Binding-site contacts:
Ligand atom C7 contacts residue TYR104 of chain 1.C at 4.0 Å (hydrophobic).
Ligand atom C8 contacts residue ASP290 of chain 1.C at 3.8 Å.
Ligand atom C1 contacts residue ASN118 of chain 1.C at 1.4 Å.
Ligand atom O7 contacts residue ASN118 of chain 1.C at 4.2 Å.
Ligand atom C8 contacts residue TYR135 of chain 1.C at 3.5 Å (hydrophobic).
Ligand atom C5 contacts residue TYR135 of chain 1.C at 3.8 Å (hydrophobic).
Ligand atom C1 contacts residue TYR135 of chain 1.C at 3.9 Å (hydrophobic).
Ligand atom O5 contacts residue ASN118 of chain 1.C at 2.4 Å (h-bond).
Ligand atom C7 contacts residue TYR135 of chain 1.C at 4.3 Å (hydrophobic).
Ligand atom C7 contacts residue ASN118 of chain 1.C at 3.8 Å.
Ligand atom N2 contacts residue ASN118 of chain 1.C at 2.9 Å (h-bond).
Ligand atom C8 contacts residue GLY289 of chain 1.C at 3.1 Å.
Ligand atom O7 contacts residue TYR104 of chain 1.C at 3.7 Å.
Ligand atom O5 contacts residue TYR135 of chain 1.C at 4.1 Å.
Ligand atom C3 contacts residue ASN118 of chain 1.C at 3.6 Å.
Ligand atom O7 contacts residue ASP290 of chain 1.C at 4.3 Å.
Ligand atom C2 contacts residue ASN118 of chain 1.C at 2.4 Å.
Ligand atom C7 contacts residue LEU137 of chain 1.C at 4.5 Å (hydrophobic).
Ligand atom C6 contacts residue TYR135 of chain 1.C at 4.1 Å (hydrophobic).
Ligand atom C8 contacts residue TYR104 of chain 1.C at 3.9 Å (hydrophobic).
Ligand atom C4 contacts residue ASN118 of chain 1.C at 4.2 Å.
Ligand atom C5 contacts residue ASN118 of chain 1.C at 3.6 Å.
Ligand atom C8 contacts residue LEU137 of chain 1.C at 3.9 Å (hydrophobic).

The small molecule below binds the protein below.
Small molecule (SMILES): CC(=O)N[C@H]1[C@H](O[C@H]2[C@H](O)[C@@H](NC(C)=O)CO[C@@H]2CO)O[C@H](CO)[C@@H](O)[C@@H]1O

Sequence of chain 1.C:
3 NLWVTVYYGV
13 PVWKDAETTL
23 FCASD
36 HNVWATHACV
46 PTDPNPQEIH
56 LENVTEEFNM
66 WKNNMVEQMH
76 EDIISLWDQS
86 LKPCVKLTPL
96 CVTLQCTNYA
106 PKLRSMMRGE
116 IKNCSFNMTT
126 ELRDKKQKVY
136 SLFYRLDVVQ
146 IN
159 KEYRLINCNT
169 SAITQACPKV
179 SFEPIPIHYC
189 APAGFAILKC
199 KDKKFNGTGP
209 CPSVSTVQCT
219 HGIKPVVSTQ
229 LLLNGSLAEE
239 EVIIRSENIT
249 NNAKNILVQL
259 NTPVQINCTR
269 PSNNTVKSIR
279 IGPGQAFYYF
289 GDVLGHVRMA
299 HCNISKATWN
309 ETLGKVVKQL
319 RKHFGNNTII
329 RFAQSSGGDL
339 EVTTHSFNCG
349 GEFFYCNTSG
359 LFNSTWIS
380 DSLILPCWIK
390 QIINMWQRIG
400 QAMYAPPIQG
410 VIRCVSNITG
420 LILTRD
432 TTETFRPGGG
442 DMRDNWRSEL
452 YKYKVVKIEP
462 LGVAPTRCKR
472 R